Sequence of chain 1.A:
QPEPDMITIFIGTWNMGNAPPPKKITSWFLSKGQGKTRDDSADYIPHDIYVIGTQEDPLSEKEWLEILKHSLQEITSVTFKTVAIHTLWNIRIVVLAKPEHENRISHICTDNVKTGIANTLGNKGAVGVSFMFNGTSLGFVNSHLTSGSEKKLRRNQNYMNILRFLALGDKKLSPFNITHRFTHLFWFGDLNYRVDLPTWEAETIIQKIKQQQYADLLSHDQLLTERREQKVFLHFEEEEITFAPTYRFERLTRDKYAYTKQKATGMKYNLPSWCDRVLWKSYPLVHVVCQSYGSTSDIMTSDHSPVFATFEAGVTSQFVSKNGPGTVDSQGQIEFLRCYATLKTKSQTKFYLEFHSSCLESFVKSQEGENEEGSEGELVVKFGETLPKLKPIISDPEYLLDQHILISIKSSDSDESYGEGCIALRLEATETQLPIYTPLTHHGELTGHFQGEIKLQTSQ

The small molecule below binds the protein below.
Small molecule (SMILES): O=C(Cc1ccc(Cl)cc1)Nc1ncccn1

Binding-site contacts:
Ligand atom C2 contacts residue ILE111 of chain 1.A at 3.9 Å (hydrophobic).
Ligand atom C11 contacts residue GLU105 of chain 1.A at 3.2 Å.
Ligand atom C contacts residue VAL86 of chain 1.A at 4.2 Å (hydrophobic).
Ligand atom C11 contacts residue ILE108 of chain 1.A at 3.8 Å (hydrophobic).
Ligand atom C contacts residue GLU105 of chain 1.A at 3.8 Å.
Ligand atom C10 contacts residue GLU105 of chain 1.A at 3.7 Å.
Ligand atom C10 contacts residue ILE108 of chain 1.A at 3.6 Å (hydrophobic).
Ligand atom C4 contacts residue ILE111 of chain 1.A at 3.4 Å (hydrophobic).
Ligand atom CL contacts residue VAL86 of chain 1.A at 3.8 Å.
Ligand atom C11 contacts residue ILE111 of chain 1.A at 4.4 Å (hydrophobic).
Ligand atom C1 contacts residue THR85 of chain 1.A at 3.5 Å.
Ligand atom CL contacts residue ILE108 of chain 1.A at 4.4 Å.
Ligand atom C3 contacts residue ILE111 of chain 1.A at 3.4 Å (hydrophobic).
Ligand atom CL contacts residue ALA100 of chain 1.A at 4.4 Å.
Ligand atom C1 contacts residue VAL86 of chain 1.A at 3.9 Å (hydrophobic).
Ligand atom C contacts residue ILE108 of chain 1.A at 4.5 Å (hydrophobic).
Ligand atom C10 contacts residue ILE111 of chain 1.A at 3.7 Å (hydrophobic).
Ligand atom CL contacts residue LYS84 of chain 1.A at 3.7 Å.
Ligand atom C2 contacts residue VAL86 of chain 1.A at 4.3 Å (hydrophobic).
Ligand atom C2 contacts residue THR85 of chain 1.A at 4.0 Å.
Ligand atom CL contacts residue GLU105 of chain 1.A at 3.6 Å.